The protein below binds the small molecule below.
Small molecule (SMILES): CCn1cnc2c(Nc3ccc([P](=O)(O)CP(=O)(O)O)cc3)nc(C3CCC(N)CC3)nc21

Binding-site contacts:
Ligand atom CR2 contacts residue LEU19 of chain 1.A at 3.8 Å (hydrophobic).
Ligand atom C2A contacts residue VAL27 of chain 1.A at 3.9 Å (hydrophobic).
Ligand atom N9A contacts residue ALA39 of chain 1.A at 3.7 Å.
Ligand atom C2A contacts residue LEU139 of chain 1.A at 3.9 Å (hydrophobic).
Ligand atom C8A contacts residue LEU139 of chain 1.A at 3.8 Å (hydrophobic).
Ligand atom C8A contacts residue MET87 of chain 1.A at 3.5 Å (hydrophobic).
Ligand atom CR1 contacts residue MET87 of chain 1.A at 3.3 Å (hydrophobic).
Ligand atom CS2 contacts residue VAL27 of chain 1.A at 3.8 Å (hydrophobic).
Ligand atom C8A contacts residue ALA39 of chain 1.A at 3.2 Å (hydrophobic).
Ligand atom N6A contacts residue LEU19 of chain 1.A at 3.7 Å.
Ligand atom N3A contacts residue VAL27 of chain 1.A at 3.7 Å.
Ligand atom C0A contacts residue ALA39 of chain 1.A at 3.8 Å (hydrophobic).
Ligand atom N6A contacts residue MET87 of chain 1.A at 2.8 Å (h-bond).
Ligand atom C1A contacts residue LEU139 of chain 1.A at 3.6 Å (hydrophobic).
Ligand atom C8A contacts residue THR84 of chain 1.A at 3.9 Å.
Ligand atom C1A contacts residue THR84 of chain 1.A at 3.2 Å.
Ligand atom N7A contacts residue ALA39 of chain 1.A at 3.7 Å.
Ligand atom CS3 contacts residue VAL27 of chain 1.A at 3.5 Å (hydrophobic).
Ligand atom CR2 contacts residue MET87 of chain 1.A at 3.2 Å (hydrophobic).
Ligand atom CR2 contacts residue TYR86 of chain 1.A at 3.2 Å (hydrophobic).
Ligand atom C0A contacts residue THR84 of chain 1.A at 3.3 Å.
Ligand atom C6A contacts residue MET87 of chain 1.A at 3.6 Å (hydrophobic).
Ligand atom N6A contacts residue GLY90 of chain 1.A at 3.8 Å.
Ligand atom C0A contacts residue LYS41 of chain 1.A at 3.7 Å.
Ligand atom CR2 contacts residue SER88 of chain 1.A at 3.9 Å.
Ligand atom CR6 contacts residue GLY90 of chain 1.A at 3.2 Å.
Ligand atom C8A contacts residue GLU85 of chain 1.A at 3.2 Å.
Ligand atom C4A contacts residue LEU139 of chain 1.A at 3.5 Å (hydrophobic).
Ligand atom N7A contacts residue MET87 of chain 1.A at 3.0 Å (h-bond).
Ligand atom CR5 contacts residue GLY90 of chain 1.A at 3.7 Å.
Ligand atom CS2 contacts residue GLY20 of chain 1.A at 3.5 Å.
Ligand atom N9A contacts residue LEU139 of chain 1.A at 3.4 Å.
Ligand atom CS5 contacts residue LEU139 of chain 1.A at 3.8 Å (hydrophobic).
Ligand atom C6A contacts residue LEU19 of chain 1.A at 3.8 Å (hydrophobic).
Ligand atom N6A contacts residue TYR86 of chain 1.A at 3.9 Å.
Ligand atom CR2 contacts residue GLY90 of chain 1.A at 3.8 Å.
Ligand atom CR1 contacts residue GLY90 of chain 1.A at 3.5 Å.
Ligand atom CR3 contacts residue TYR86 of chain 1.A at 3.5 Å (hydrophobic).
Ligand atom CR3 contacts residue SER88 of chain 1.A at 3.6 Å.
Ligand atom N3A contacts residue LEU139 of chain 1.A at 3.9 Å.

Sequence of chain 1.A:
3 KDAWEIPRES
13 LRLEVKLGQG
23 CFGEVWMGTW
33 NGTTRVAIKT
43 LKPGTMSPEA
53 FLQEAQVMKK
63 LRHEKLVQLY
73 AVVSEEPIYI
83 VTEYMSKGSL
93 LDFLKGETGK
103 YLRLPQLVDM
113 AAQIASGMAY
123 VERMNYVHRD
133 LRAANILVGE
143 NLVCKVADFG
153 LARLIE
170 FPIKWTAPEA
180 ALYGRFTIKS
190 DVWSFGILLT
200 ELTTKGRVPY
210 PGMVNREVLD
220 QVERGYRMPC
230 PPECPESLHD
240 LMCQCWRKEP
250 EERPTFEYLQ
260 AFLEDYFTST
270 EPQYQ